Binding-site contacts:
Ligand atom CG2 contacts residue ASP72 of chain 1.C at 3.6 Å.
Ligand atom C contacts residue PHE123 of chain 1.C at 3.6 Å (hydrophobic).
Ligand atom N contacts residue ASN134 of chain 1.C at 3.4 Å (h-bond).
Ligand atom N contacts residue TRP106 of chain 1.C at 3.2 Å.
Ligand atom CG contacts residue TYR52 of chain 1.C at 3.6 Å (hydrophobic).
Ligand atom CD contacts residue TYR138 of chain 1.C at 3.3 Å (hydrophobic).
Ligand atom CE1 contacts residue SER68 of chain 1.C at 3.6 Å.
Ligand atom N contacts residue TYR52 of chain 1.C at 3.5 Å (h-bond).
Ligand atom CB contacts residue THR136 of chain 1.C at 3.7 Å.
Ligand atom OE1 contacts residue ARG81 of chain 1.C at 2.8 Å (salt-bridge).
Ligand atom CE2 contacts residue LYS50 of chain 1.C at 3.2 Å.
Ligand atom OE1 contacts residue SER68 of chain 1.C at 3.2 Å (h-bond).
Ligand atom OD1 contacts residue ARG81 of chain 1.C at 2.8 Å (salt-bridge).
Ligand atom O contacts residue TYR52 of chain 1.C at 3.6 Å.
Ligand atom O contacts residue TRP106 of chain 1.C at 3.3 Å.
Ligand atom CD contacts residue TYR52 of chain 1.C at 3.3 Å (hydrophobic).
Ligand atom CG contacts residue ARG81 of chain 1.C at 3.4 Å.
Ligand atom C contacts residue TRP106 of chain 1.C at 3.6 Å (hydrophobic).
Ligand atom CD contacts residue THR54 of chain 1.C at 3.3 Å.
Ligand atom O contacts residue TYR52 of chain 1.C at 3.3 Å (h-bond).
Ligand atom OE2 contacts residue TYR138 of chain 1.C at 2.5 Å (h-bond).
Ligand atom CZ contacts residue SER68 of chain 1.C at 3.6 Å.
Ligand atom O contacts residue TRP106 of chain 1.C at 3.2 Å.
Ligand atom OE2 contacts residue THR54 of chain 1.C at 2.6 Å (h-bond).
Ligand atom CB contacts residue TYR52 of chain 1.C at 3.5 Å (hydrophobic).
Ligand atom CG contacts residue TYR138 of chain 1.C at 3.4 Å (hydrophobic).
Ligand atom CD contacts residue ARG81 of chain 1.C at 3.5 Å.
Ligand atom OD2 contacts residue ARG81 of chain 1.C at 3.1 Å (salt-bridge).
Ligand atom CA contacts residue TRP106 of chain 1.C at 3.6 Å (hydrophobic).
Ligand atom OE1 contacts residue THR54 of chain 1.C at 3.3 Å (h-bond).
Ligand atom OE1 contacts residue TYR52 of chain 1.C at 3.0 Å (h-bond).
Ligand atom CZ contacts residue PRO169 of chain 1.C at 3.5 Å (hydrophobic).
Ligand atom O contacts residue ASN134 of chain 1.C at 2.8 Å (h-bond).
Ligand atom CA contacts residue TYR52 of chain 1.C at 3.6 Å (hydrophobic).
Ligand atom CA contacts residue PHE123 of chain 1.C at 3.7 Å (hydrophobic).
Ligand atom O contacts residue LYS79 of chain 1.C at 3.1 Å (salt-bridge).
Ligand atom C contacts residue ASN134 of chain 1.C at 3.6 Å.
Ligand atom C contacts residue TYR52 of chain 1.C at 3.5 Å (hydrophobic).
Ligand atom CD1 contacts residue TYR52 of chain 1.C at 3.5 Å (hydrophobic).
Ligand atom CZ contacts residue LYS50 of chain 1.C at 3.6 Å.

A protein and the small-molecule ligand that binds it are described below.
Small molecule (SMILES): CC(C)[C@H](N)C(=O)N[C@@H](Cc1ccccc1)C(=O)N[C@@H](Cc1ccccc1)C(=O)N[C@@H](C)C(=O)N[C@@H](CCC(=O)O)C(=O)N[C@@H](CC(=O)O)C(=O)N[C@H](C(=O)NCC(=O)N[C@H](C=O)CO)C(C)C

Sequence of chain 1.C:
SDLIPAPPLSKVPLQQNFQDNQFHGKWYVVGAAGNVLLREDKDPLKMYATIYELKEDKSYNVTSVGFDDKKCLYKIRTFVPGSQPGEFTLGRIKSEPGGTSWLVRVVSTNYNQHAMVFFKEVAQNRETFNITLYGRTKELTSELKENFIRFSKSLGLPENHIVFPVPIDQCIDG